Sequence of chain 1.A:
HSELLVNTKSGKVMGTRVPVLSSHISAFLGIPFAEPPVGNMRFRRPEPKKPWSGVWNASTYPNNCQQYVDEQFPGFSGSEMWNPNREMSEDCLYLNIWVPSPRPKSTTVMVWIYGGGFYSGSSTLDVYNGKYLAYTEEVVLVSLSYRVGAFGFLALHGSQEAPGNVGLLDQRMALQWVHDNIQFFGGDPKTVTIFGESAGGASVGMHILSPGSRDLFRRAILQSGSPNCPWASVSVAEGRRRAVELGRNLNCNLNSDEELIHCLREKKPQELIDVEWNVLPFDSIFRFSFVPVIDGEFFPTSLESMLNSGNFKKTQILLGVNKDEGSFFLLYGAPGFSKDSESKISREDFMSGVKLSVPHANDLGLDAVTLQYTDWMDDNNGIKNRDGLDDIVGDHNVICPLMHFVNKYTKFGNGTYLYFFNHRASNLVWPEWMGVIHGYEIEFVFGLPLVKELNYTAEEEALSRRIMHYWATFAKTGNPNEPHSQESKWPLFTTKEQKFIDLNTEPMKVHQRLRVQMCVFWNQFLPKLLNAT

Binding-site contacts:
Ligand atom N2 contacts residue ASN457 of chain 1.A at 3.0 Å (h-bond).
Ligand atom C5 contacts residue ASN457 of chain 1.A at 3.7 Å.
Ligand atom O5 contacts residue GLU455 of chain 1.A at 4.0 Å.
Ligand atom C4 contacts residue GLU455 of chain 1.A at 4.3 Å.
Ligand atom O6 contacts residue LEU456 of chain 1.A at 3.9 Å.
Ligand atom O5 contacts residue ASN457 of chain 1.A at 2.4 Å (h-bond).
Ligand atom C7 contacts residue ASN457 of chain 1.A at 4.2 Å.
Ligand atom O6 contacts residue GLU455 of chain 1.A at 4.2 Å.
Ligand atom O5 contacts residue LEU456 of chain 1.A at 3.9 Å.
Ligand atom O7 contacts residue ASN457 of chain 1.A at 4.5 Å.
Ligand atom C4 contacts residue ASN457 of chain 1.A at 4.3 Å.
Ligand atom C6 contacts residue LEU456 of chain 1.A at 4.0 Å (hydrophobic).
Ligand atom C3 contacts residue ASN457 of chain 1.A at 3.9 Å.
Ligand atom C1 contacts residue ASN457 of chain 1.A at 1.5 Å.
Ligand atom C2 contacts residue ASN457 of chain 1.A at 2.5 Å.

A small-molecule ligand and the protein it binds are described below.
Small molecule (SMILES): CC(=O)N[C@@H]1[C@@H](O)[C@H](O)[C@@H](CO)O[C@H]1O